Binding-site contacts:
Ligand atom PB contacts residue GLY298 of chain 1.C at 3.7 Å.
Ligand atom O1D contacts residue MET189 of chain 1.C at 3.4 Å (h-bond).
Ligand atom C2 contacts residue THR248 of chain 1.C at 3.6 Å.
Ligand atom C1D contacts residue GLY149 of chain 1.C at 3.6 Å.
Ligand atom C2 contacts residue THR186 of chain 1.C at 3.2 Å.
Ligand atom O2' contacts residue PHE268 of chain 1.C at 3.3 Å.
Ligand atom O2A contacts residue GLY298 of chain 1.C at 3.3 Å.
Ligand atom O1D contacts residue GLY149 of chain 1.C at 2.8 Å (h-bond).
Ligand atom O1A contacts residue GLY150 of chain 1.C at 3.3 Å.
Ligand atom PA contacts residue ASN153 of chain 1.C at 3.3 Å.
Ligand atom C2' contacts residue PHE268 of chain 1.C at 3.6 Å (hydrophobic).
Ligand atom O1B contacts residue PRO299 of chain 1.C at 3.6 Å.
Ligand atom O1A contacts residue ASN153 of chain 1.C at 2.9 Å (h-bond).
Ligand atom C8 contacts residue PHE268 of chain 1.C at 3.7 Å (hydrophobic).
Ligand atom C2D contacts residue THR148 of chain 1.C at 3.4 Å.
Ligand atom O5D contacts residue GLY149 of chain 1.C at 3.6 Å.
Ligand atom O1D contacts residue THR148 of chain 1.C at 3.0 Å (h-bond).
Ligand atom O3D contacts residue GLU271 of chain 1.C at 2.8 Å (salt-bridge).
Ligand atom O1A contacts residue ALA151 of chain 1.C at 2.6 Å (h-bond).
Ligand atom C1' contacts residue ARG152 of chain 1.C at 3.6 Å.
Ligand atom N1 contacts residue THR184 of chain 1.C at 2.8 Å (h-bond).
Ligand atom N1 contacts residue THR186 of chain 1.C at 3.5 Å (h-bond).
Ligand atom O1B contacts residue GLY298 of chain 1.C at 3.5 Å.
Ligand atom O2B contacts residue THR301 of chain 1.C at 3.3 Å (h-bond).
Ligand atom O1B contacts residue GLY300 of chain 1.C at 3.1 Å (h-bond).
Ligand atom O2B contacts residue GLY149 of chain 1.C at 3.1 Å (h-bond).
Ligand atom O1A contacts residue ARG152 of chain 1.C at 3.4 Å (salt-bridge).
Ligand atom O2B contacts residue GLY298 of chain 1.C at 2.8 Å (h-bond).
Ligand atom C5 contacts residue PHE268 of chain 1.C at 3.5 Å (hydrophobic).
Ligand atom N7 contacts residue PHE268 of chain 1.C at 3.5 Å.
Ligand atom O2B contacts residue GLY150 of chain 1.C at 3.5 Å.
Ligand atom O5' contacts residue ASN153 of chain 1.C at 3.5 Å (h-bond).
Ligand atom O4' contacts residue ARG152 of chain 1.C at 3.2 Å.
Ligand atom O4D contacts residue GLY149 of chain 1.C at 3.0 Å (h-bond).
Ligand atom O2A contacts residue ASN153 of chain 1.C at 3.3 Å (h-bond).
Ligand atom C1D contacts residue MET189 of chain 1.C at 3.5 Å (hydrophobic).
Ligand atom C2 contacts residue THR184 of chain 1.C at 3.5 Å.
Ligand atom O2D contacts residue ARG275 of chain 1.C at 2.9 Å (salt-bridge).
Ligand atom C4 contacts residue PHE268 of chain 1.C at 3.5 Å (hydrophobic).
Ligand atom O2D contacts residue GLU271 of chain 1.C at 3.4 Å (salt-bridge).

The small molecule below binds the protein below.
Small molecule (SMILES): Nc1ncnc2c1ncn2[C@@H]1O[C@H](CO[P](=O)(O)O[P](=O)(O)OC[C@H]2O[C@@H](O)[C@H](O)[C@@H]2O)[C@@H](O)[C@H]1O

Sequence of chain 1.C:
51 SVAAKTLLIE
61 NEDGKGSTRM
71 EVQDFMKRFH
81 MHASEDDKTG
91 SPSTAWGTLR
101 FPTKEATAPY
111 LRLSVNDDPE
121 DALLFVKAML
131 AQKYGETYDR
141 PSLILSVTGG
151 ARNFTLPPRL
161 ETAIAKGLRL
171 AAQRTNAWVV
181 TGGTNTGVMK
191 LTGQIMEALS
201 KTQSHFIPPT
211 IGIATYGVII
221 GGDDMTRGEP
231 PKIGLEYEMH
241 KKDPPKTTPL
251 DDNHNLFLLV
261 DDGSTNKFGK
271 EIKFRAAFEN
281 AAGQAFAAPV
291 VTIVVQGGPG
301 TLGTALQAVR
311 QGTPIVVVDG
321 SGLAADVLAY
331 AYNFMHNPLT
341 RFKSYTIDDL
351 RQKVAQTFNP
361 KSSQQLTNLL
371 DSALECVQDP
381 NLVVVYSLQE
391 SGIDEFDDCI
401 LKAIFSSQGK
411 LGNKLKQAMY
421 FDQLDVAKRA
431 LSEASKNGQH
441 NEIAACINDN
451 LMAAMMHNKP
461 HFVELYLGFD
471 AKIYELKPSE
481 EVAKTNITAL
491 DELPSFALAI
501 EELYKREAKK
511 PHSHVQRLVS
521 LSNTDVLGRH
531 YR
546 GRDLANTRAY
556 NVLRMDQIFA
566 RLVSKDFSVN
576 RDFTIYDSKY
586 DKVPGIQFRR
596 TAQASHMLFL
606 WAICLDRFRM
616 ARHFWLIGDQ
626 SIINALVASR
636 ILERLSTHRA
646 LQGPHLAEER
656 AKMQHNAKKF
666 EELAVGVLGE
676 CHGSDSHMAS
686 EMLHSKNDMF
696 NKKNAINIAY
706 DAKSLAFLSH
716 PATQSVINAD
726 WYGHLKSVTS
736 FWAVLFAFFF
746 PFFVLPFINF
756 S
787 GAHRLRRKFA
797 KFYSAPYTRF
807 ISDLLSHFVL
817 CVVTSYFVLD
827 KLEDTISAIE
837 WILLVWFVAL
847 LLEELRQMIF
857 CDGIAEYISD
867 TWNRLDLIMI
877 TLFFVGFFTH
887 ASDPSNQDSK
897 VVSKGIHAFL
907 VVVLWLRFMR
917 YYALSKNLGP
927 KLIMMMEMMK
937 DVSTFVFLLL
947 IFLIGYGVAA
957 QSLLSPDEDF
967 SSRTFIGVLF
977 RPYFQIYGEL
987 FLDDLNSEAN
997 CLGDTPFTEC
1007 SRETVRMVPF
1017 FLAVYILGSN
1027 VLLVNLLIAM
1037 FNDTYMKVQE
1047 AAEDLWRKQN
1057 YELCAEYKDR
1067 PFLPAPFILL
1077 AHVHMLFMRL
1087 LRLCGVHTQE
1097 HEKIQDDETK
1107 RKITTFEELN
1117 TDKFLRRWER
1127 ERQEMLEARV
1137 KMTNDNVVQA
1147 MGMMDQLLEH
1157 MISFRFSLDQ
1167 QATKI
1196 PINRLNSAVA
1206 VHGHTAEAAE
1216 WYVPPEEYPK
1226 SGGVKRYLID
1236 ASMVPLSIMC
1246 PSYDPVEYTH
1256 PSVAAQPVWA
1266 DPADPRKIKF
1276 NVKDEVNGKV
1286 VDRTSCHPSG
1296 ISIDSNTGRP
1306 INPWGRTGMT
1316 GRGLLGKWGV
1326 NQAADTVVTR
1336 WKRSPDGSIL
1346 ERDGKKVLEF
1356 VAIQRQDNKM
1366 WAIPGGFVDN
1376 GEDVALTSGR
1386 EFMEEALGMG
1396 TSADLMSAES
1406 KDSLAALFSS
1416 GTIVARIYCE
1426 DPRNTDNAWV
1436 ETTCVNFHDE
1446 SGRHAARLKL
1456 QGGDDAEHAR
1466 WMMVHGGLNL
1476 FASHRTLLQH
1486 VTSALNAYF